Sequence of chain 3.E:
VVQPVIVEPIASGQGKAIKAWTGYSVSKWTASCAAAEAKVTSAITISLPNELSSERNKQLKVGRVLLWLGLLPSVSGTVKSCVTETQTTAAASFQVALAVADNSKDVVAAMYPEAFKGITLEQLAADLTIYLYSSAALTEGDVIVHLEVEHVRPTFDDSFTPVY

A protein and the small-molecule ligand that binds it are described below.
Small molecule (SMILES): Nc1ncnc2c1ncn2[C@@H]1O[C@H](COP(=O)=O)[C@@H](O[P](=O)(O)OC[C@H]2O[C@@H](n3ccc(=O)[nH]c3=O)[C@H](O)[C@@H]2O)[C@H]1O

Binding-site contacts:
Ligand atom C1' contacts residue TRP47 of chain 3.E at 4.3 Å (hydrophobic).
Ligand atom N3 contacts residue TRP47 of chain 3.E at 3.9 Å.
Ligand atom N7 contacts residue LYS143 of chain 3.E at 3.7 Å.
Ligand atom O4' contacts residue TRP47 of chain 3.E at 4.0 Å.
Ligand atom N9 contacts residue GLU140 of chain 3.E at 4.1 Å.
Ligand atom N1 contacts residue TRP47 of chain 3.E at 3.8 Å.
Ligand atom C1' contacts residue LYS143 of chain 3.E at 4.0 Å.
Ligand atom C2' contacts residue GLU140 of chain 3.E at 3.5 Å.
Ligand atom O2' contacts residue GLU140 of chain 3.E at 3.0 Å (salt-bridge).
Ligand atom C8 contacts residue LYS143 of chain 3.E at 2.8 Å.
Ligand atom O4' contacts residue LYS143 of chain 3.E at 4.2 Å.
Ligand atom C2 contacts residue TRP47 of chain 3.E at 3.8 Å (hydrophobic).
Ligand atom N7 contacts residue TRP47 of chain 3.E at 4.0 Å.
Ligand atom C8 contacts residue TRP47 of chain 3.E at 4.0 Å (hydrophobic).
Ligand atom N9 contacts residue LYS143 of chain 3.E at 3.8 Å.
Ligand atom O4' contacts residue GLU140 of chain 3.E at 4.1 Å.
Ligand atom N6 contacts residue TRP47 of chain 3.E at 4.2 Å.
Ligand atom C2' contacts residue LYS143 of chain 3.E at 4.5 Å.
Ligand atom C5 contacts residue TRP47 of chain 3.E at 4.0 Å (hydrophobic).
Ligand atom C8 contacts residue GLU140 of chain 3.E at 4.1 Å.
Ligand atom C4 contacts residue TRP47 of chain 3.E at 3.9 Å (hydrophobic).
Ligand atom C6 contacts residue TRP47 of chain 3.E at 3.9 Å (hydrophobic).
Ligand atom N9 contacts residue TRP47 of chain 3.E at 4.0 Å.
Ligand atom C1' contacts residue GLU140 of chain 3.E at 3.2 Å.